Sequence of chain 1.H:
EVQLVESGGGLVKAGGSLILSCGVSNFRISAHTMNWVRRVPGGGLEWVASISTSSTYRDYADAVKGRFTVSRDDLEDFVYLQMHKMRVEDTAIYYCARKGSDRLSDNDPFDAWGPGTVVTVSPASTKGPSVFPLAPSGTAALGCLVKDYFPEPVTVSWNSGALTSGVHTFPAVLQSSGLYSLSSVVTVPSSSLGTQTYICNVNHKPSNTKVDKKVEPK

The small molecule below binds the protein below.
Small molecule (SMILES): CC(=O)NC1[C@H](O[C@H]2[C@H](O)[C@@H](NC(C)=O)CO[C@@H]2CO)O[C@H](CO)[C@@H](O[C@@H]2O[C@H](CO[C@@H]3O[C@H](CO)[C@@H](O)[C@H](O)[C@@H]3O)[C@@H](O)[C@H](O[C@H]3O[C@H](CO)[C@@H](O)[C@H](O)[C@@H]3O)[C@@H]2O)[C@@H]1O

Sequence of chain 1.C:
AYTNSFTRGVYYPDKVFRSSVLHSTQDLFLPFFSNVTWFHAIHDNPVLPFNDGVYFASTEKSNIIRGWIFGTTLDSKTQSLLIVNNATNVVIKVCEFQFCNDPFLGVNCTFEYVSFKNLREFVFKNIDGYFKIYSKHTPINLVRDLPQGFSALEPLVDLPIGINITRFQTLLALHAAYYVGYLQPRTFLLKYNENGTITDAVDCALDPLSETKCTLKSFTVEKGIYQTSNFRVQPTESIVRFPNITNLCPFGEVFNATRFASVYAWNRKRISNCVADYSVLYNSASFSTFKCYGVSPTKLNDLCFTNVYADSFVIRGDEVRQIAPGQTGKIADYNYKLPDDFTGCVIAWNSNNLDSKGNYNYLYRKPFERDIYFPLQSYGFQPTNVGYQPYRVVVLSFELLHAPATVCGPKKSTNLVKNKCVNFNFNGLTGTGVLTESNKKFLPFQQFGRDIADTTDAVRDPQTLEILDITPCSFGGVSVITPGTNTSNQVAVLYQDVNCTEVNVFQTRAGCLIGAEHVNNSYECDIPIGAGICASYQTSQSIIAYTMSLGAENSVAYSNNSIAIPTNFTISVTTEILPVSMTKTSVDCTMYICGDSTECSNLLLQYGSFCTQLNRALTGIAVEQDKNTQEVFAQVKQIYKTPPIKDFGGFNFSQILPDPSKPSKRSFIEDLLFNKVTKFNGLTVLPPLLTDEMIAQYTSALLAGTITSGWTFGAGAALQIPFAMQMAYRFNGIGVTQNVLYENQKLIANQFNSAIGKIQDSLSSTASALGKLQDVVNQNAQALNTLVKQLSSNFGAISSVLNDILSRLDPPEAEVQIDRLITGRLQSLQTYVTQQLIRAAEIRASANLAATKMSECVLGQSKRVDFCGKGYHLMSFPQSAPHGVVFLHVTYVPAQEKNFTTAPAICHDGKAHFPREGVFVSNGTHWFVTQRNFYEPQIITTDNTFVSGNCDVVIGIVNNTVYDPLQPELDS

Sequence of chain 1.A:
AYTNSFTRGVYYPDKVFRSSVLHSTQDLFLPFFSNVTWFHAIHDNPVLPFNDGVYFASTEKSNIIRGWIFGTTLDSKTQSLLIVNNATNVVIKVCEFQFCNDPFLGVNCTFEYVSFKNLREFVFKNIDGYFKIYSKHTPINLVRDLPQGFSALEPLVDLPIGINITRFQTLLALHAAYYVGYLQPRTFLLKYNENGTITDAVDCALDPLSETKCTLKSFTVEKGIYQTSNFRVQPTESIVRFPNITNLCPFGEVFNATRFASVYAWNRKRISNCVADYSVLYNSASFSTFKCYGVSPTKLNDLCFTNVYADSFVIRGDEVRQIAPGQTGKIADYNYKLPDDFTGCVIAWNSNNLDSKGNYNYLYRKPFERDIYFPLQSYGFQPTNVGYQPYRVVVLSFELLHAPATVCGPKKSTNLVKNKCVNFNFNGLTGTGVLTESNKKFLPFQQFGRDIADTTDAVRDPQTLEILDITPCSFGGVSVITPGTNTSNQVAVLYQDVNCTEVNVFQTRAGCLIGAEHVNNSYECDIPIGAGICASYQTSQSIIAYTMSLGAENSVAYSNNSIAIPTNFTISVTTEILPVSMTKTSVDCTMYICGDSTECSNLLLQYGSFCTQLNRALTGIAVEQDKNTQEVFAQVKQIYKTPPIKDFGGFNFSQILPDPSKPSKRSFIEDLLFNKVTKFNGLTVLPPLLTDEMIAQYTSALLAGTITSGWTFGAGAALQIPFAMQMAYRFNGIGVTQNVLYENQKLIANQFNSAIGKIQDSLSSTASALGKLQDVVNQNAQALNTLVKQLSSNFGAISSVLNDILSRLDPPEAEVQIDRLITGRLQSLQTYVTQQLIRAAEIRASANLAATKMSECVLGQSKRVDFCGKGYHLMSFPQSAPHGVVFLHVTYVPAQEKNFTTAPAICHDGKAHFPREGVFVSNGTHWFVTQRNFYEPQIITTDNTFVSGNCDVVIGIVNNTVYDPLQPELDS

Binding-site contacts:
Ligand atom C6 contacts residue ASP106 of chain 1.H at 3.9 Å.
Ligand atom C2 contacts residue ASP106 of chain 1.H at 4.2 Å.
Ligand atom C2 contacts residue ASN683 of chain 1.C at 2.7 Å.
Ligand atom C5 contacts residue ASP106 of chain 1.H at 4.1 Å.
Ligand atom C5 contacts residue SER105 of chain 1.H at 4.4 Å.
Ligand atom O4 contacts residue ASP106 of chain 1.H at 2.9 Å (salt-bridge).
Ligand atom O6 contacts residue ILE768 of chain 1.A at 4.4 Å.
Ligand atom C4 contacts residue ASP106 of chain 1.H at 3.1 Å.
Ligand atom C3 contacts residue ASP106 of chain 1.H at 4.4 Å.
Ligand atom C8 contacts residue ASN683 of chain 1.C at 3.8 Å.
Ligand atom O5 contacts residue ASN683 of chain 1.C at 2.5 Å (h-bond).
Ligand atom C4 contacts residue ASN683 of chain 1.C at 4.4 Å.
Ligand atom O4 contacts residue SER105 of chain 1.H at 3.3 Å (h-bond).
Ligand atom C3 contacts residue ASP106 of chain 1.H at 3.2 Å.
Ligand atom O3 contacts residue ASP106 of chain 1.H at 2.2 Å (salt-bridge).
Ligand atom C6 contacts residue SER105 of chain 1.H at 4.3 Å.
Ligand atom O7 contacts residue ASN683 of chain 1.C at 4.0 Å.
Ligand atom C5 contacts residue ASP106 of chain 1.H at 3.4 Å.
Ligand atom C4 contacts residue SER105 of chain 1.H at 4.4 Å.
Ligand atom O4 contacts residue ASP106 of chain 1.H at 4.3 Å.
Ligand atom C6 contacts residue THR33 of chain 1.H at 4.3 Å.
Ligand atom C3 contacts residue ASN683 of chain 1.C at 4.0 Å.
Ligand atom O2 contacts residue THR53 of chain 1.H at 4.2 Å.
Ligand atom C7 contacts residue ASN683 of chain 1.C at 3.4 Å.
Ligand atom C1 contacts residue TYR94 of chain 1.J at 4.4 Å (hydrophobic).
Ligand atom O6 contacts residue THR33 of chain 1.H at 4.2 Å.
Ligand atom O3 contacts residue TYR94 of chain 1.J at 4.5 Å.
Ligand atom O2 contacts residue ASP106 of chain 1.H at 4.0 Å.
Ligand atom C5 contacts residue ASN683 of chain 1.C at 3.8 Å.
Ligand atom O5 contacts residue ASP106 of chain 1.H at 3.5 Å (salt-bridge).
Ligand atom O6 contacts residue SER105 of chain 1.H at 3.2 Å (h-bond).
Ligand atom N2 contacts residue ASN683 of chain 1.C at 3.1 Å (h-bond).
Ligand atom C2 contacts residue ASP106 of chain 1.H at 4.4 Å.
Ligand atom C6 contacts residue TYR94 of chain 1.J at 4.2 Å (hydrophobic).
Ligand atom C1 contacts residue ASP106 of chain 1.H at 3.3 Å.
Ligand atom C1 contacts residue ASN683 of chain 1.C at 1.7 Å.
Ligand atom O6 contacts residue ASP106 of chain 1.H at 4.0 Å.
Ligand atom O5 contacts residue TYR94 of chain 1.J at 3.7 Å.

Sequence of chain 1.J:
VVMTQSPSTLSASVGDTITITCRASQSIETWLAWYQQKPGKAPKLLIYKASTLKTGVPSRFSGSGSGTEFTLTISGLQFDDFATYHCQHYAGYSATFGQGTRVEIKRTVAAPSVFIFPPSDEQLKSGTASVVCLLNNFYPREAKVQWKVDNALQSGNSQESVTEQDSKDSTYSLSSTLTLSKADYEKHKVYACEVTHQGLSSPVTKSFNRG